Sequence of chain 1.C:
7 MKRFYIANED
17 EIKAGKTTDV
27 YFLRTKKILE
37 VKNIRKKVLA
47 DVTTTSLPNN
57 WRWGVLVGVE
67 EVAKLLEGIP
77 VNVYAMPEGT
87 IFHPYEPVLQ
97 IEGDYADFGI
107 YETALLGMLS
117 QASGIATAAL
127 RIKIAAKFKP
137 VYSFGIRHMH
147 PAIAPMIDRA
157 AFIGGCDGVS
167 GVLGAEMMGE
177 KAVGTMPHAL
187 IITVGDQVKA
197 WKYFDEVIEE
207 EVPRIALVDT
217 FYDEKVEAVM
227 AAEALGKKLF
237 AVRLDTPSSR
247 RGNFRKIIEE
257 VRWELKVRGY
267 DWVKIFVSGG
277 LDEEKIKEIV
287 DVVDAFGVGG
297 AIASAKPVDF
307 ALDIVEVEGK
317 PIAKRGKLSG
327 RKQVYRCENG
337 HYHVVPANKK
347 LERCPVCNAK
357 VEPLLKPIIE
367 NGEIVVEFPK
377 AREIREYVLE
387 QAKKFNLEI

Sequence of chain 1.D:
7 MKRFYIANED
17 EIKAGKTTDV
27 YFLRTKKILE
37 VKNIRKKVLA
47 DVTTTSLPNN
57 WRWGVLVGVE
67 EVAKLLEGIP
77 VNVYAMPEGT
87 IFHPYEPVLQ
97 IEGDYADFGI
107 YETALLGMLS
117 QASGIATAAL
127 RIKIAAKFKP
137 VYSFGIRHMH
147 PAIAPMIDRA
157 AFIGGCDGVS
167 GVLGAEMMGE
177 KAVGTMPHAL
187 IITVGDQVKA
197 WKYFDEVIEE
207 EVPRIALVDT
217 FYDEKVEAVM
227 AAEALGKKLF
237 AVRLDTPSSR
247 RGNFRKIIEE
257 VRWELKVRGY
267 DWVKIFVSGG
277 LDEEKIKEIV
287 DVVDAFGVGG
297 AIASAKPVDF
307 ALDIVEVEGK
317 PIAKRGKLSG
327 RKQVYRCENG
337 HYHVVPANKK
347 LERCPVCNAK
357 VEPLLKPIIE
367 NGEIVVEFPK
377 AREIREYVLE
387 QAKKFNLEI

This protein binds this small molecule.
Small molecule (SMILES): O=P(O)(O)OC[C@H]1C[C@H](O[P](=O)(O)OP(=O)(O)O)[C@H](O)[C@@H]1O

Binding-site contacts:
Ligand atom O2P contacts residue GLY296 of chain 1.D at 3.9 Å.
Ligand atom OP contacts residue GLY295 of chain 1.D at 3.6 Å.
Ligand atom PB contacts residue HIS184 of chain 1.D at 3.7 Å.
Ligand atom O2P contacts residue GLY275 of chain 1.D at 3.8 Å.
Ligand atom P contacts residue HIS144 of chain 1.D at 3.8 Å.
Ligand atom P contacts residue GLY276 of chain 1.D at 3.5 Å.
Ligand atom O2B contacts residue TYR27 of chain 1.C at 2.7 Å (h-bond).
Ligand atom PA contacts residue ARG239 of chain 1.D at 3.9 Å.
Ligand atom O2P contacts residue GLY295 of chain 1.D at 3.2 Å (h-bond).
Ligand atom O3 contacts residue PHE140 of chain 1.D at 3.2 Å.
Ligand atom P contacts residue GLY296 of chain 1.D at 3.8 Å.
Ligand atom CP contacts residue GLY275 of chain 1.D at 4.0 Å.
Ligand atom C2 contacts residue ARG143 of chain 1.D at 3.8 Å.
Ligand atom C3 contacts residue PHE140 of chain 1.D at 3.5 Å (hydrophobic).
Ligand atom O2 contacts residue TYR27 of chain 1.C at 3.8 Å.
Ligand atom O1P contacts residue HIS144 of chain 1.D at 2.8 Å.
Ligand atom O2P contacts residue GLY276 of chain 1.D at 2.9 Å (h-bond).
Ligand atom C5 contacts residue SER274 of chain 1.D at 4.1 Å.
Ligand atom O2 contacts residue ARG143 of chain 1.D at 2.7 Å.
Ligand atom O1P contacts residue GLY295 of chain 1.D at 3.4 Å.
Ligand atom O3A contacts residue ASP241 of chain 1.D at 3.4 Å (salt-bridge).
Ligand atom P contacts residue GLY295 of chain 1.D at 3.8 Å.
Ligand atom O2A contacts residue ASP241 of chain 1.D at 2.7 Å (salt-bridge).
Ligand atom O2B contacts residue ARG239 of chain 1.D at 3.7 Å.
Ligand atom O1P contacts residue GLY296 of chain 1.D at 2.7 Å (h-bond).
Ligand atom PB contacts residue ARG239 of chain 1.D at 3.8 Å.
Ligand atom O1B contacts residue HIS184 of chain 1.D at 2.8 Å (h-bond).
Ligand atom O1A contacts residue ASP241 of chain 1.D at 3.9 Å.
Ligand atom O1B contacts residue PRO183 of chain 1.D at 3.5 Å.
Ligand atom O2A contacts residue ARG239 of chain 1.D at 3.6 Å (salt-bridge).
Ligand atom O3A contacts residue HIS184 of chain 1.D at 3.6 Å.
Ligand atom O3A contacts residue ARG239 of chain 1.D at 3.2 Å (salt-bridge).
Ligand atom CP contacts residue GLY295 of chain 1.D at 3.6 Å.
Ligand atom O2A contacts residue SER274 of chain 1.D at 4.0 Å.
Ligand atom PA contacts residue ASP241 of chain 1.D at 3.4 Å.
Ligand atom O3P contacts residue GLY276 of chain 1.D at 3.1 Å (h-bond).
Ligand atom OP contacts residue HIS144 of chain 1.D at 3.9 Å.
Ligand atom O1B contacts residue ARG239 of chain 1.D at 3.9 Å.
Ligand atom C4 contacts residue PHE140 of chain 1.D at 3.8 Å (hydrophobic).
Ligand atom O2P contacts residue LEU277 of chain 1.D at 4.0 Å.